Binding-site contacts:
Ligand atom C7 contacts residue GLU65 of chain 1.A at 4.1 Å.
Ligand atom C4 contacts residue ASN55 of chain 1.A at 4.3 Å.
Ligand atom O7 contacts residue ILE67 of chain 1.A at 3.2 Å (h-bond).
Ligand atom O7 contacts residue ASN55 of chain 1.A at 3.5 Å (h-bond).
Ligand atom C5 contacts residue ASN55 of chain 1.A at 3.6 Å.
Ligand atom C7 contacts residue ILE66 of chain 1.A at 4.4 Å (hydrophobic).
Ligand atom C8 contacts residue ASN55 of chain 1.A at 4.1 Å.
Ligand atom C7 contacts residue ASN55 of chain 1.A at 3.5 Å.
Ligand atom C2 contacts residue ASN55 of chain 1.A at 2.6 Å.
Ligand atom C1 contacts residue ASN55 of chain 1.A at 1.4 Å.
Ligand atom N2 contacts residue ASN55 of chain 1.A at 3.1 Å (h-bond).
Ligand atom C8 contacts residue GLU65 of chain 1.A at 3.7 Å.
Ligand atom O5 contacts residue ASN55 of chain 1.A at 2.3 Å (h-bond).
Ligand atom O7 contacts residue ILE66 of chain 1.A at 3.6 Å.
Ligand atom C8 contacts residue TYR61 of chain 1.A at 3.7 Å (hydrophobic).
Ligand atom O3 contacts residue ILE66 of chain 1.A at 4.4 Å.
Ligand atom O7 contacts residue GLU65 of chain 1.A at 4.0 Å.
Ligand atom C3 contacts residue ASN55 of chain 1.A at 3.9 Å.
Ligand atom C8 contacts residue THR57 of chain 1.A at 4.2 Å.
Ligand atom C7 contacts residue ILE67 of chain 1.A at 4.3 Å (hydrophobic).

Sequence of chain 1.A:
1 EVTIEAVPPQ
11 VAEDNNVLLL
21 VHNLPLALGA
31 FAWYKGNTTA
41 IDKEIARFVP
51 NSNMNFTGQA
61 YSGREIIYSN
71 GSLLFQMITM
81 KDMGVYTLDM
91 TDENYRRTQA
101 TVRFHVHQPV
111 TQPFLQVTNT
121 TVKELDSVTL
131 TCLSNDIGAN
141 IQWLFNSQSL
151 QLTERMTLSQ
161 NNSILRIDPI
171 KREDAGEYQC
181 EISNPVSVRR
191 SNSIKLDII

The small molecule below binds the protein below.
Small molecule (SMILES): CC(=O)N[C@@H]1[C@@H](O)[C@H](O)[C@@H](CO)O[C@H]1O